Sequence of chain 1.J:
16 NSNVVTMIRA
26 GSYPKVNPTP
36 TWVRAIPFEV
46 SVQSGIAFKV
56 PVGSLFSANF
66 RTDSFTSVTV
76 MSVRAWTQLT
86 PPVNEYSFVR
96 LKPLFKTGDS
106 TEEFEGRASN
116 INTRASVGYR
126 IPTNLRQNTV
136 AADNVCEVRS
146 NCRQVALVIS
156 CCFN

Binding-site contacts:
Ligand atom C4' contacts residue SER17 of chain 1.J at 4.1 Å.
Ligand atom O3' contacts residue SER17 of chain 1.J at 3.1 Å.
Ligand atom C2' contacts residue ARG79 of chain 1.O at 4.0 Å.
Ligand atom OP1 contacts residue SER17 of chain 1.J at 3.3 Å.
Ligand atom C4' contacts residue ALA40 of chain 1.O at 3.7 Å (hydrophobic).
Ligand atom OP1 contacts residue ARG24 of chain 1.J at 3.6 Å (salt-bridge).
Ligand atom O3' contacts residue THR36 of chain 1.A at 3.5 Å (h-bond).
Ligand atom C5' contacts residue ARG79 of chain 1.O at 3.3 Å.
Ligand atom OP1 contacts residue THR21 of chain 1.J at 3.6 Å.
Ligand atom C4' contacts residue ARG79 of chain 1.O at 3.8 Å.
Ligand atom O3' contacts residue ARG79 of chain 1.O at 3.8 Å.
Ligand atom N7 contacts residue ARG24 of chain 1.J at 4.2 Å.
Ligand atom OP1 contacts residue THR36 of chain 1.A at 3.8 Å.
Ligand atom O2' contacts residue VAL38 of chain 1.O at 4.0 Å.
Ligand atom C1' contacts residue VAL38 of chain 1.O at 4.2 Å (hydrophobic).
Ligand atom C4' contacts residue ASN16 of chain 1.J at 3.3 Å.
Ligand atom C4' contacts residue VAL19 of chain 1.J at 4.0 Å (hydrophobic).
Ligand atom O2' contacts residue THR36 of chain 1.A at 4.0 Å.
Ligand atom OP1 contacts residue PRO29 of chain 1.A at 3.2 Å.
Ligand atom O4' contacts residue ALA40 of chain 1.O at 4.1 Å.
Ligand atom O2' contacts residue SER17 of chain 1.J at 3.9 Å.
Ligand atom C1' contacts residue SER155 of chain 1.O at 3.7 Å.
Ligand atom OP1 contacts residue MET22 of chain 1.J at 4.2 Å.
Ligand atom O2' contacts residue ARG39 of chain 1.O at 4.2 Å.
Ligand atom C5' contacts residue VAL19 of chain 1.J at 4.3 Å (hydrophobic).
Ligand atom O2' contacts residue SER155 of chain 1.O at 3.2 Å (h-bond).
Ligand atom C2' contacts residue SER155 of chain 1.O at 4.0 Å.
Ligand atom P contacts residue ARG24 of chain 1.J at 3.6 Å.
Ligand atom OP2 contacts residue ARG24 of chain 1.J at 2.3 Å (salt-bridge).
Ligand atom O2' contacts residue ARG79 of chain 1.O at 2.8 Å (salt-bridge).
Ligand atom O2' contacts residue VAL38 of chain 1.A at 3.6 Å.
Ligand atom C5' contacts residue ASN16 of chain 1.J at 3.7 Å.
Ligand atom O4' contacts residue SER155 of chain 1.O at 4.2 Å.
Ligand atom OP1 contacts residue LYS30 of chain 1.A at 3.8 Å.
Ligand atom P contacts residue SER17 of chain 1.J at 3.8 Å.
Ligand atom O2' contacts residue ALA40 of chain 1.O at 4.3 Å.
Ligand atom C5' contacts residue SER17 of chain 1.J at 3.8 Å.
Ligand atom C3' contacts residue SER17 of chain 1.J at 4.3 Å.
Ligand atom O4' contacts residue ASN16 of chain 1.J at 3.9 Å.
Ligand atom C5' contacts residue THR21 of chain 1.J at 3.7 Å.

Sequence of chain 1.O:
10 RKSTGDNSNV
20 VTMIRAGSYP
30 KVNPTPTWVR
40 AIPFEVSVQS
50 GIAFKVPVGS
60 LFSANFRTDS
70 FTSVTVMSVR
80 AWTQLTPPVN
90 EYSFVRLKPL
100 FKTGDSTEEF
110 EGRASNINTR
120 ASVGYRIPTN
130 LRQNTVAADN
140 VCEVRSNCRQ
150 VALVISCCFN

This protein binds this small molecule.
Small molecule (SMILES): Nc1ncnc2c1ncn2[C@@H]1O[C@H](CO[P](=O)(O)O[C@H]2[C@@H](O)[C@H](n3cnc4c(N)ncnc43)O[C@@H]2CO[P](=O)(O)O[C@H]2[C@@H](O)[C@H](n3cnc4c(N)ncnc43)O[C@@H]2CO[P](=O)(O)O[C@H]2[C@@H](O)[C@H](n3cnc4c(N)ncnc43)O[C@@H]2CO[P](=O)(O)O[C@H]2[C@@H](O)[C@H](n3cnc4c(N)ncnc43)O[C@@H]2CO[P](=O)(O)O[C@H]2[C@@H](O)[C@H](n3cnc4c(N)ncnc43)O[C@@H]2CO[P](=O)(O)O[C@H]2[C@@H](O)[C@H](n3cnc4c(N)ncnc43)O[C@@H]2COP(=O)=O)[C@@H](O)[C@H]1O

Sequence of chain 1.A:
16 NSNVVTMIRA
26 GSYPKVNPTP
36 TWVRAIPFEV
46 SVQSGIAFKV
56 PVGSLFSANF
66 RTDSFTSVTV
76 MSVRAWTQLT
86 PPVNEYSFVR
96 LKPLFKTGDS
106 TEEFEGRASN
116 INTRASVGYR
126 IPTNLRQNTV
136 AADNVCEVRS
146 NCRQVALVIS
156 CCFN